Sequence of chain 1.B:
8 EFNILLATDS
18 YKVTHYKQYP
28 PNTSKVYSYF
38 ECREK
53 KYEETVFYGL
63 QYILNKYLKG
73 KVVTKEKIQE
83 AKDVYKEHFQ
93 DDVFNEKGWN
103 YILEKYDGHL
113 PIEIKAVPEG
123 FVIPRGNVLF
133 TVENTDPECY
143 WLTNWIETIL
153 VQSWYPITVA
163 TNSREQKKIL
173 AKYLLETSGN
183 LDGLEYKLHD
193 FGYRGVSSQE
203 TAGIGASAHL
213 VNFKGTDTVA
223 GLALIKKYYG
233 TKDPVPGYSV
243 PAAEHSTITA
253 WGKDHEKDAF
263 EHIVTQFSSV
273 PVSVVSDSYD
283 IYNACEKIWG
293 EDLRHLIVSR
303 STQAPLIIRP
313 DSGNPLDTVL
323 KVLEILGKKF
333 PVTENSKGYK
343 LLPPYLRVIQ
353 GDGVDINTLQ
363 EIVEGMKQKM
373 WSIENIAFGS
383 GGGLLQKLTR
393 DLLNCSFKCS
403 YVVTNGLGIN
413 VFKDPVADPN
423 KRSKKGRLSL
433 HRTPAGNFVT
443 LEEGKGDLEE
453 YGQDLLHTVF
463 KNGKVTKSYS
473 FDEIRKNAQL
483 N

Binding-site contacts:
Ligand atom C13 contacts residue ILE351 of chain 1.A at 3.6 Å (hydrophobic).
Ligand atom C15 contacts residue VAL242 of chain 1.A at 3.6 Å (hydrophobic).
Ligand atom C12 contacts residue SER275 of chain 1.A at 3.5 Å.
Ligand atom C6 contacts residue PHE193 of chain 1.A at 3.5 Å (hydrophobic).
Ligand atom C11 contacts residue ALA244 of chain 1.A at 3.5 Å (hydrophobic).
Ligand atom C15 contacts residue HIS191 of chain 1.A at 3.6 Å.
Ligand atom C14 contacts residue ILE351 of chain 1.A at 3.7 Å (hydrophobic).
Ligand atom N3 contacts residue ASP16 of chain 1.B at 3.7 Å.
Ligand atom C17 contacts residue ILE351 of chain 1.A at 3.7 Å (hydrophobic).
Ligand atom C16 contacts residue HIS191 of chain 1.A at 3.6 Å.
Ligand atom O18 contacts residue ILE309 of chain 1.A at 3.5 Å.
Ligand atom C26 contacts residue ARG349 of chain 1.A at 3.7 Å.
Ligand atom C1 contacts residue TYR18 of chain 1.B at 3.7 Å (hydrophobic).
Ligand atom C2 contacts residue ARG196 of chain 1.A at 3.3 Å.
Ligand atom O18 contacts residue ILE351 of chain 1.A at 3.6 Å.
Ligand atom C7 contacts residue PHE193 of chain 1.A at 3.4 Å (hydrophobic).
Ligand atom C24 contacts residue ALA379 of chain 1.A at 3.6 Å (hydrophobic).
Ligand atom C7 contacts residue TYR18 of chain 1.B at 3.5 Å (hydrophobic).
Ligand atom N9 contacts residue PHE193 of chain 1.A at 3.6 Å.
Ligand atom C11 contacts residue ASP219 of chain 1.A at 3.5 Å.
Ligand atom C11 contacts residue TYR18 of chain 1.B at 3.7 Å (hydrophobic).
Ligand atom C1 contacts residue ARG196 of chain 1.A at 3.7 Å.
Ligand atom C5 contacts residue TYR18 of chain 1.B at 3.6 Å (hydrophobic).
Ligand atom C13 contacts residue SER275 of chain 1.A at 3.6 Å.
Ligand atom C22 contacts residue ALA379 of chain 1.A at 3.5 Å (hydrophobic).
Ligand atom C4 contacts residue PHE193 of chain 1.A at 3.6 Å (hydrophobic).
Ligand atom C23 contacts residue ALA379 of chain 1.A at 3.5 Å (hydrophobic).
Ligand atom O8 contacts residue TYR18 of chain 1.B at 3.5 Å.
Ligand atom C19 contacts residue ALA379 of chain 1.A at 3.6 Å (hydrophobic).
Ligand atom N9 contacts residue TYR18 of chain 1.B at 3.6 Å.
Ligand atom N9 contacts residue ASP219 of chain 1.A at 2.8 Å (salt-bridge).
Ligand atom C2 contacts residue PHE193 of chain 1.A at 3.6 Å (hydrophobic).
Ligand atom O8 contacts residue ARG311 of chain 1.A at 3.7 Å.
Ligand atom C4 contacts residue TYR18 of chain 1.B at 3.5 Å (hydrophobic).
Ligand atom C1 contacts residue PHE193 of chain 1.A at 3.7 Å (hydrophobic).
Ligand atom O8 contacts residue PHE193 of chain 1.A at 3.6 Å.
Ligand atom C6 contacts residue TYR18 of chain 1.B at 3.7 Å (hydrophobic).
Ligand atom C5 contacts residue PHE193 of chain 1.A at 3.6 Å (hydrophobic).
Ligand atom C16 contacts residue SER241 of chain 1.A at 3.6 Å.
Ligand atom C4 contacts residue ASP219 of chain 1.A at 3.3 Å.

Sequence of chain 1.A:
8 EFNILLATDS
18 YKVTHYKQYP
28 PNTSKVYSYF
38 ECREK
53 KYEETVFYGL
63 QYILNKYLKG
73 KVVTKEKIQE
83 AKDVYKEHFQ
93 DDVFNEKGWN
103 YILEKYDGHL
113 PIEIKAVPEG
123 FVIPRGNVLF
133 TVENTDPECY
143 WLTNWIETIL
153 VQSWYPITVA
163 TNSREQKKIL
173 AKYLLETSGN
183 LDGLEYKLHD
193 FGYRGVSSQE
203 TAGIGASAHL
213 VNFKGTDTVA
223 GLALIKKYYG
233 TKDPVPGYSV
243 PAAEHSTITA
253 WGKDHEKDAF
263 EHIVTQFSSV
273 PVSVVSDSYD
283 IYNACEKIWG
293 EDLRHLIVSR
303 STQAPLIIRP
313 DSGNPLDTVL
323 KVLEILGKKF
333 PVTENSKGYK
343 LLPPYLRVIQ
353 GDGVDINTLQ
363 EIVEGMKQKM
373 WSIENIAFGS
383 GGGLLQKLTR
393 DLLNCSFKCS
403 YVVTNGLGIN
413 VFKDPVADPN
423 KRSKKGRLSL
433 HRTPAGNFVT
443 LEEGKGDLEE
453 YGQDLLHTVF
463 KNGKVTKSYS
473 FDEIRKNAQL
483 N

The protein below binds the small molecule below.
Small molecule (SMILES): Cc1ccc2nc(-c3ccc(CNC(=O)c4cccnc4)cc3)oc2c1